A small-molecule ligand and the protein it binds are described below.
Small molecule (SMILES): CC(=O)N[C@@H]1[C@@H](O)[C@H](O)[C@@H](CO)O[C@H]1O

Binding-site contacts:
Ligand atom O7 contacts residue ASN61 of chain 1.C at 3.1 Å (h-bond).
Ligand atom C4 contacts residue ASN61 of chain 1.C at 4.2 Å.
Ligand atom C3 contacts residue ASN61 of chain 1.C at 3.8 Å.
Ligand atom C1 contacts residue ASN61 of chain 1.C at 1.4 Å.
Ligand atom O5 contacts residue ASN61 of chain 1.C at 2.4 Å (h-bond).
Ligand atom O5 contacts residue TYR28 of chain 1.C at 3.9 Å.
Ligand atom C1 contacts residue TYR28 of chain 1.C at 4.4 Å (hydrophobic).
Ligand atom N2 contacts residue ASN61 of chain 1.C at 2.9 Å (h-bond).
Ligand atom C5 contacts residue ASN61 of chain 1.C at 3.7 Å.
Ligand atom C7 contacts residue ASN61 of chain 1.C at 3.2 Å.
Ligand atom C2 contacts residue ASN61 of chain 1.C at 2.5 Å.
Ligand atom C8 contacts residue ASN61 of chain 1.C at 4.3 Å.

Sequence of chain 1.C:
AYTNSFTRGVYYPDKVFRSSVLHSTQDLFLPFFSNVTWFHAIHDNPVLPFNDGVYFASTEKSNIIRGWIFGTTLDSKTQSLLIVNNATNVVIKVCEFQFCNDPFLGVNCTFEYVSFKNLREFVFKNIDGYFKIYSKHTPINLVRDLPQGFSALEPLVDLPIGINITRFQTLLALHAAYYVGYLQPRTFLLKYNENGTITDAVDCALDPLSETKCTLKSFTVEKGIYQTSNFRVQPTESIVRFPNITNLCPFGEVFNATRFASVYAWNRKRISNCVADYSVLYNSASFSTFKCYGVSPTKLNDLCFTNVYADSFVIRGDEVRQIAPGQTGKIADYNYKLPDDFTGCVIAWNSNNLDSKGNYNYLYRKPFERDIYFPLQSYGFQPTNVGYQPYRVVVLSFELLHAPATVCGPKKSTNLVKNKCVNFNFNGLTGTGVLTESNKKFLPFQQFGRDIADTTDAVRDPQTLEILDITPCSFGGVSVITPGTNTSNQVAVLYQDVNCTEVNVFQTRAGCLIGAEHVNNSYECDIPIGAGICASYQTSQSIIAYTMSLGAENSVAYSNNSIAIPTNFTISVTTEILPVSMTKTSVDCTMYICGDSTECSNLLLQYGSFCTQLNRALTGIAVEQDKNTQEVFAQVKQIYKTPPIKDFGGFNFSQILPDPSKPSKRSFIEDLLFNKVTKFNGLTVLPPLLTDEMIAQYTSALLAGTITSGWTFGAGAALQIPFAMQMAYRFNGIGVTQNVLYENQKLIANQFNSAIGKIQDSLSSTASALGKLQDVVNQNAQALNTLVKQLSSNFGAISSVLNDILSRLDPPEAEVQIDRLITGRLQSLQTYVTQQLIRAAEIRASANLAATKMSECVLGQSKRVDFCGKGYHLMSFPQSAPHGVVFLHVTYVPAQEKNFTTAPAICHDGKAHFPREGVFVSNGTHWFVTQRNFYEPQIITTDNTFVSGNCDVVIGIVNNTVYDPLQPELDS